Binding-site contacts:
Ligand atom BR1 contacts residue ARG104 of chain 1.R at 3.4 Å.
Ligand atom N2 contacts residue TRP143 of chain 1.Q at 3.4 Å (h-bond).
Ligand atom N2 contacts residue MET114 of chain 1.R at 3.4 Å.
Ligand atom BR1 contacts residue LEU112 of chain 1.R at 3.3 Å.
Ligand atom O1 contacts residue LEU112 of chain 1.R at 3.4 Å.
Ligand atom C9 contacts residue MET114 of chain 1.R at 3.9 Å (hydrophobic).
Ligand atom C4 contacts residue TYR192 of chain 1.Q at 3.5 Å (hydrophobic).
Ligand atom C3 contacts residue TYR192 of chain 1.Q at 3.4 Å (hydrophobic).
Ligand atom C5 contacts residue MET114 of chain 1.R at 3.8 Å (hydrophobic).
Ligand atom C8 contacts residue MET114 of chain 1.R at 3.4 Å (hydrophobic).
Ligand atom C3 contacts residue TRP143 of chain 1.Q at 3.5 Å (hydrophobic).
Ligand atom N1 contacts residue TRP143 of chain 1.Q at 2.5 Å (h-bond).
Ligand atom N3 contacts residue TRP143 of chain 1.Q at 3.9 Å.
Ligand atom C6 contacts residue LEU112 of chain 1.R at 3.9 Å (hydrophobic).
Ligand atom C3 contacts residue TYR185 of chain 1.Q at 3.5 Å (hydrophobic).
Ligand atom C5 contacts residue CYS187 of chain 1.Q at 3.7 Å (hydrophobic).
Ligand atom C2 contacts residue TYR89 of chain 1.Q at 3.2 Å (hydrophobic).
Ligand atom C10 contacts residue LEU112 of chain 1.R at 3.6 Å (hydrophobic).
Ligand atom C9 contacts residue TRP143 of chain 1.Q at 3.7 Å (hydrophobic).
Ligand atom C11 contacts residue TYR192 of chain 1.Q at 3.0 Å (hydrophobic).
Ligand atom C7 contacts residue MET114 of chain 1.R at 3.6 Å (hydrophobic).
Ligand atom C11 contacts residue LEU112 of chain 1.R at 3.7 Å (hydrophobic).
Ligand atom C7 contacts residue TRP143 of chain 1.Q at 3.5 Å (hydrophobic).
Ligand atom C8 contacts residue TRP143 of chain 1.Q at 3.3 Å (hydrophobic).
Ligand atom C12 contacts residue ARG104 of chain 1.R at 3.5 Å.
Ligand atom O1 contacts residue ARG104 of chain 1.R at 3.6 Å.
Ligand atom N3 contacts residue MET114 of chain 1.R at 3.7 Å.
Ligand atom C4 contacts residue TYR185 of chain 1.Q at 3.7 Å (hydrophobic).
Ligand atom C2 contacts residue TRP143 of chain 1.Q at 3.4 Å (hydrophobic).
Ligand atom C4 contacts residue TRP143 of chain 1.Q at 3.8 Å (hydrophobic).
Ligand atom BR1 contacts residue THR144 of chain 1.Q at 3.9 Å.
Ligand atom N1 contacts residue TYR89 of chain 1.Q at 2.9 Å (h-bond).
Ligand atom C11 contacts residue CYS188 of chain 1.Q at 3.6 Å (hydrophobic).
Ligand atom C6 contacts residue THR144 of chain 1.Q at 3.8 Å.
Ligand atom BR1 contacts residue LEU102 of chain 1.R at 3.9 Å.
Ligand atom N3 contacts residue THR144 of chain 1.Q at 3.8 Å.
Ligand atom C12 contacts residue TYR192 of chain 1.Q at 3.0 Å (hydrophobic).
Ligand atom N1 contacts residue SER142 of chain 1.Q at 3.7 Å.
Ligand atom C3 contacts residue TYR89 of chain 1.Q at 3.2 Å (hydrophobic).
Ligand atom C1 contacts residue TRP143 of chain 1.Q at 3.5 Å (hydrophobic).

Sequence of chain 1.Q:
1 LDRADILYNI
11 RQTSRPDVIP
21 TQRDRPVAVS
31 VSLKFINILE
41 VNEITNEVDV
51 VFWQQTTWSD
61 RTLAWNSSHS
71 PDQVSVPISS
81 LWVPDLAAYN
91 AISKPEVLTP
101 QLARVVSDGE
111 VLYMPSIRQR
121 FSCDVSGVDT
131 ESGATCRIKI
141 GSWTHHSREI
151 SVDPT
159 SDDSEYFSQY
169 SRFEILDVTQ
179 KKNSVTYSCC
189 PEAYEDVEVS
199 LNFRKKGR

Sequence of chain 1.R:
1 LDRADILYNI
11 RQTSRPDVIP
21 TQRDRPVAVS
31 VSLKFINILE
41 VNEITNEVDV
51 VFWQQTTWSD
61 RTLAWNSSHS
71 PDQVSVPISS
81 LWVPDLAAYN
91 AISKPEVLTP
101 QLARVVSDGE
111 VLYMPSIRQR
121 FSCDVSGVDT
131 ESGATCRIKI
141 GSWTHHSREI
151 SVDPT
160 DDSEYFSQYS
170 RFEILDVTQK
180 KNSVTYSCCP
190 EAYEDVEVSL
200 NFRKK

A small-molecule ligand and the protein it binds are described below.
Small molecule (SMILES): CCOc1cc(N2CCCNCC2)cnc1Br